The small molecule below binds the protein below.
Small molecule (SMILES): CC(=O)N[C@H]1[C@H](O[C@H]2[C@H](O)[C@@H](NC(C)=O)CO[C@@H]2CO)O[C@H](CO)[C@@H](O)[C@@H]1O

Binding-site contacts:
Ligand atom C8 contacts residue TYR335 of chain 1.E at 4.0 Å (hydrophobic).
Ligand atom C6 contacts residue TYR335 of chain 1.E at 3.9 Å (hydrophobic).
Ligand atom O7 contacts residue ASN337 of chain 1.E at 3.5 Å (h-bond).
Ligand atom C4 contacts residue ASN337 of chain 1.E at 4.2 Å.
Ligand atom C1 contacts residue ASN337 of chain 1.E at 1.4 Å.
Ligand atom N2 contacts residue ASN337 of chain 1.E at 2.9 Å (h-bond).
Ligand atom C3 contacts residue ASN337 of chain 1.E at 3.8 Å.
Ligand atom O5 contacts residue ASN337 of chain 1.E at 2.4 Å (h-bond).
Ligand atom C7 contacts residue ASN337 of chain 1.E at 3.4 Å.
Ligand atom C5 contacts residue ASN337 of chain 1.E at 3.7 Å.
Ligand atom C2 contacts residue ASN337 of chain 1.E at 2.5 Å.
Ligand atom O5 contacts residue TYR335 of chain 1.E at 4.5 Å.

Sequence of chain 1.E:
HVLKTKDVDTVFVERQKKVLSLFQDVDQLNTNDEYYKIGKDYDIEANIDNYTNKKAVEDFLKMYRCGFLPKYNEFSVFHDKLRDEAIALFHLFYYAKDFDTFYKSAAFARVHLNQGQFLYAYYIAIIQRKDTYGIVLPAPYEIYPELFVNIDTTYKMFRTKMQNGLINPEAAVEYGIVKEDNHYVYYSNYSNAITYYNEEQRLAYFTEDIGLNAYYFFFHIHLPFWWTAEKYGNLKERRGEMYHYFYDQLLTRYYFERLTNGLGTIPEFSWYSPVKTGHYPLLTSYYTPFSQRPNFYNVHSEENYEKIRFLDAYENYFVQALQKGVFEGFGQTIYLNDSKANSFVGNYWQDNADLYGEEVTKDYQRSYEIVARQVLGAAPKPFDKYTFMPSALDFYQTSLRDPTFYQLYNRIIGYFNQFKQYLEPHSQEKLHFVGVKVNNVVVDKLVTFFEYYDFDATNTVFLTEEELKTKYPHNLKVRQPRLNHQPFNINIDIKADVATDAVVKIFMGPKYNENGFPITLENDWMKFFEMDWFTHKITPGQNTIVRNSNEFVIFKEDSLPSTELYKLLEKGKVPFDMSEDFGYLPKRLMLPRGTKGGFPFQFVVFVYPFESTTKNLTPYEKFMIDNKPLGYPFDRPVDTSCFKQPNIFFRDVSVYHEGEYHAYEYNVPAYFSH